The small molecule below binds the protein below.
Small molecule (SMILES): N[C@@H](CS)C(=O)O

Sequence of chain 1.A:
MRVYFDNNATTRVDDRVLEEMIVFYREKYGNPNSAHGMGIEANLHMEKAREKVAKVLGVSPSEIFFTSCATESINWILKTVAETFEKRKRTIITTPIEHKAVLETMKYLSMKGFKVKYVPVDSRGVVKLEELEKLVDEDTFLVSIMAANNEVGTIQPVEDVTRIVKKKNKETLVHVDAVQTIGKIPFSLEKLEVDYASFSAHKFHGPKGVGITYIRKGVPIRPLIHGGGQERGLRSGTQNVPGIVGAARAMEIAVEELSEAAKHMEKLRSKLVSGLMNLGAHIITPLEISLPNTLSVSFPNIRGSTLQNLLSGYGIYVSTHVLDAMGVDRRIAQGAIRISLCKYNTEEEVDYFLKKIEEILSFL

Binding-site contacts:
Ligand atom C contacts residue ASN8 of chain 1.A at 3.6 Å.
Ligand atom CB contacts residue HIS99 of chain 1.A at 3.4 Å.
Ligand atom CA contacts residue ALA9 of chain 1.A at 4.4 Å (hydrophobic).
Ligand atom CA contacts residue PLP1 of chain 1.C at 3.4 Å.
Ligand atom CA contacts residue HIS99 of chain 1.A at 3.9 Å.
Ligand atom N contacts residue ASN8 of chain 1.A at 4.3 Å.
Ligand atom CA contacts residue ASN150 of chain 1.A at 3.7 Å.
Ligand atom O contacts residue ARG350 of chain 1.A at 2.2 Å (salt-bridge).
Ligand atom CA contacts residue ASN8 of chain 1.A at 4.0 Å.
Ligand atom N contacts residue PLP1 of chain 1.C at 2.9 Å (h-bond).
Ligand atom CB contacts residue ASN150 of chain 1.A at 4.2 Å.
Ligand atom O contacts residue ASN8 of chain 1.A at 4.1 Å.
Ligand atom CA contacts residue ARG350 of chain 1.A at 4.5 Å.
Ligand atom N contacts residue ASN150 of chain 1.A at 2.4 Å (h-bond).
Ligand atom C contacts residue ASN150 of chain 1.A at 4.1 Å.
Ligand atom O contacts residue ASN150 of chain 1.A at 3.5 Å (h-bond).
Ligand atom SG contacts residue HIS99 of chain 1.A at 3.7 Å.
Ligand atom C contacts residue ARG350 of chain 1.A at 3.2 Å.
Ligand atom SG contacts residue PLP1 of chain 1.C at 4.1 Å.
Ligand atom CB contacts residue PLP1 of chain 1.C at 4.1 Å.
Ligand atom C contacts residue ALA9 of chain 1.A at 3.8 Å (hydrophobic).
Ligand atom N contacts residue HIS99 of chain 1.A at 3.4 Å (h-bond).